A small-molecule ligand and the protein it binds are described below.
Small molecule (SMILES): C[C@H]1CCC[C@H](O)CCC/C=C/c2cc(O)cc(O)c2C(=O)O1

Sequence of chain 1.A:
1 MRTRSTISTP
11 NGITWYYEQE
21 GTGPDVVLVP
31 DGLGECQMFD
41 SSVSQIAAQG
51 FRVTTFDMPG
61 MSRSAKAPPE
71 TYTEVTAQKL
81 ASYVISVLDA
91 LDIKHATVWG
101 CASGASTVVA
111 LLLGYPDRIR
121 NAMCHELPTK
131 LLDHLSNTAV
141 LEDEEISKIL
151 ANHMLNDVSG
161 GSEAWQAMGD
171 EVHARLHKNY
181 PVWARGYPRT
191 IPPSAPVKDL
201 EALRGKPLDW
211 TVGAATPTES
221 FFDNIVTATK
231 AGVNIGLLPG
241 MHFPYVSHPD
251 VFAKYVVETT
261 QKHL

Binding-site contacts:
Ligand atom CAS contacts residue TRP183 of chain 1.A at 3.5 Å (hydrophobic).
Ligand atom CAJ contacts residue PHE221 of chain 1.A at 3.4 Å (hydrophobic).
Ligand atom CAQ contacts residue ALA102 of chain 1.A at 3.2 Å (hydrophobic).
Ligand atom CAA contacts residue LEU33 of chain 1.A at 3.8 Å (hydrophobic).
Ligand atom OAE contacts residue LEU135 of chain 1.A at 3.4 Å.
Ligand atom CAH contacts residue ILE191 of chain 1.A at 3.5 Å (hydrophobic).
Ligand atom CAQ contacts residue TRP183 of chain 1.A at 3.9 Å (hydrophobic).
Ligand atom CAL contacts residue MET154 of chain 1.A at 3.5 Å (hydrophobic).
Ligand atom CAU contacts residue TRP183 of chain 1.A at 3.6 Å (hydrophobic).
Ligand atom CAT contacts residue TRP183 of chain 1.A at 3.9 Å (hydrophobic).
Ligand atom OAC contacts residue TYR187 of chain 1.A at 3.8 Å.
Ligand atom CAK contacts residue LEU132 of chain 1.A at 3.8 Å (hydrophobic).
Ligand atom OAD contacts residue TRP183 of chain 1.A at 3.0 Å (h-bond).
Ligand atom OAD contacts residue SER103 of chain 1.A at 2.9 Å (h-bond).
Ligand atom CAI contacts residue PRO128 of chain 1.A at 3.8 Å (hydrophobic).
Ligand atom CAV contacts residue HIS242 of chain 1.A at 3.2 Å.
Ligand atom CAA contacts residue ASP31 of chain 1.A at 3.7 Å.
Ligand atom OAC contacts residue PRO192 of chain 1.A at 3.0 Å.
Ligand atom CAA contacts residue GLY32 of chain 1.A at 3.7 Å.
Ligand atom CAW contacts residue LEU135 of chain 1.A at 3.9 Å (hydrophobic).
Ligand atom CAO contacts residue HIS153 of chain 1.A at 3.6 Å.
Ligand atom OAC contacts residue PRO188 of chain 1.A at 3.3 Å.
Ligand atom CAL contacts residue HIS242 of chain 1.A at 3.3 Å.
Ligand atom CAO contacts residue VAL158 of chain 1.A at 3.6 Å (hydrophobic).
Ligand atom OAE contacts residue HIS153 of chain 1.A at 2.8 Å (h-bond).
Ligand atom OAP contacts residue ALA102 of chain 1.A at 3.4 Å.
Ligand atom OAB contacts residue ALA102 of chain 1.A at 3.1 Å.
Ligand atom CAR contacts residue ILE191 of chain 1.A at 3.9 Å (hydrophobic).
Ligand atom OAB contacts residue SER103 of chain 1.A at 3.5 Å (h-bond).
Ligand atom CAO contacts residue MET154 of chain 1.A at 3.5 Å (hydrophobic).
Ligand atom CAM contacts residue MET154 of chain 1.A at 3.5 Å (hydrophobic).
Ligand atom CAU contacts residue ALA102 of chain 1.A at 3.9 Å (hydrophobic).
Ligand atom OAP contacts residue HIS242 of chain 1.A at 2.9 Å (h-bond).
Ligand atom OAC contacts residue ILE191 of chain 1.A at 3.8 Å.
Ligand atom OAB contacts residue TRP183 of chain 1.A at 3.7 Å.
Ligand atom CAW contacts residue HIS153 of chain 1.A at 3.8 Å.
Ligand atom CAQ contacts residue HIS242 of chain 1.A at 3.9 Å.
Ligand atom OAB contacts residue GLY32 of chain 1.A at 3.0 Å (h-bond).
Ligand atom OAD contacts residue TYR187 of chain 1.A at 3.4 Å.
Ligand atom OAD contacts residue GLY32 of chain 1.A at 3.7 Å.